This small molecule binds to this protein.
Small molecule (SMILES): N[C@@H](CCC(=O)O)C(=O)O

Sequence of chain 1.C:
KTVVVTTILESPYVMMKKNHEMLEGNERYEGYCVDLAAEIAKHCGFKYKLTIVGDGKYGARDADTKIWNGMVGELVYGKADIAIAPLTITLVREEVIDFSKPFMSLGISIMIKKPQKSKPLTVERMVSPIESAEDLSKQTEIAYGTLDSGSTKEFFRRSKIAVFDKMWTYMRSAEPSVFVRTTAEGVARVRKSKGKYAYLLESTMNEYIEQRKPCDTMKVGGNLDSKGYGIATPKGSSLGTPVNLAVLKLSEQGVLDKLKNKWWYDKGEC

Binding-site contacts:
Ligand atom CB contacts residue TYR471 of chain 1.C at 3.7 Å (hydrophobic).
Ligand atom CA contacts residue GLU726 of chain 1.C at 3.3 Å.
Ligand atom OE2 contacts residue SER675 of chain 1.C at 4.0 Å.
Ligand atom OE1 contacts residue LEU725 of chain 1.C at 3.8 Å.
Ligand atom C contacts residue SER675 of chain 1.C at 3.9 Å.
Ligand atom CG contacts residue TYR471 of chain 1.C at 4.1 Å (hydrophobic).
Ligand atom N contacts residue MET729 of chain 1.C at 4.1 Å.
Ligand atom CD contacts residue GLU726 of chain 1.C at 3.8 Å.
Ligand atom CD contacts residue LEU671 of chain 1.C at 4.0 Å (hydrophobic).
Ligand atom O contacts residue ARG506 of chain 1.C at 3.3 Å (salt-bridge).
Ligand atom OXT contacts residue THR501 of chain 1.C at 2.8 Å (h-bond).
Ligand atom CB contacts residue GLU726 of chain 1.C at 4.2 Å.
Ligand atom CG contacts residue GLU726 of chain 1.C at 4.0 Å.
Ligand atom OXT contacts residue TYR471 of chain 1.C at 3.3 Å.
Ligand atom C contacts residue TYR471 of chain 1.C at 3.6 Å (hydrophobic).
Ligand atom OXT contacts residue PRO499 of chain 1.C at 3.0 Å (h-bond).
Ligand atom CA contacts residue THR501 of chain 1.C at 3.5 Å.
Ligand atom C contacts residue ARG506 of chain 1.C at 4.1 Å.
Ligand atom O contacts residue GLY674 of chain 1.C at 4.2 Å.
Ligand atom C contacts residue PRO499 of chain 1.C at 3.9 Å (hydrophobic).
Ligand atom N contacts residue TYR471 of chain 1.C at 3.7 Å.
Ligand atom OE1 contacts residue GLU726 of chain 1.C at 3.5 Å.
Ligand atom N contacts residue GLU726 of chain 1.C at 3.4 Å (salt-bridge).
Ligand atom CA contacts residue SER675 of chain 1.C at 4.0 Å.
Ligand atom N contacts residue TYR753 of chain 1.C at 3.3 Å.
Ligand atom C contacts residue THR501 of chain 1.C at 3.1 Å.
Ligand atom OXT contacts residue ARG506 of chain 1.C at 3.7 Å.
Ligand atom N contacts residue THR501 of chain 1.C at 3.6 Å.
Ligand atom CA contacts residue PRO499 of chain 1.C at 4.2 Å (hydrophobic).
Ligand atom N contacts residue PRO499 of chain 1.C at 3.3 Å (h-bond).
Ligand atom C contacts residue GLU726 of chain 1.C at 4.2 Å.
Ligand atom O contacts residue SER675 of chain 1.C at 3.3 Å (h-bond).
Ligand atom OXT contacts residue LEU500 of chain 1.C at 3.4 Å.
Ligand atom O contacts residue THR501 of chain 1.C at 3.7 Å.
Ligand atom OE2 contacts residue GLU726 of chain 1.C at 3.9 Å.
Ligand atom OE2 contacts residue THR676 of chain 1.C at 3.6 Å (h-bond).
Ligand atom CG contacts residue LEU671 of chain 1.C at 3.8 Å (hydrophobic).
Ligand atom CA contacts residue TYR471 of chain 1.C at 4.0 Å (hydrophobic).
Ligand atom OXT contacts residue TYR753 of chain 1.C at 4.2 Å.
Ligand atom O contacts residue TYR471 of chain 1.C at 3.9 Å.